Sequence of chain 5.E:
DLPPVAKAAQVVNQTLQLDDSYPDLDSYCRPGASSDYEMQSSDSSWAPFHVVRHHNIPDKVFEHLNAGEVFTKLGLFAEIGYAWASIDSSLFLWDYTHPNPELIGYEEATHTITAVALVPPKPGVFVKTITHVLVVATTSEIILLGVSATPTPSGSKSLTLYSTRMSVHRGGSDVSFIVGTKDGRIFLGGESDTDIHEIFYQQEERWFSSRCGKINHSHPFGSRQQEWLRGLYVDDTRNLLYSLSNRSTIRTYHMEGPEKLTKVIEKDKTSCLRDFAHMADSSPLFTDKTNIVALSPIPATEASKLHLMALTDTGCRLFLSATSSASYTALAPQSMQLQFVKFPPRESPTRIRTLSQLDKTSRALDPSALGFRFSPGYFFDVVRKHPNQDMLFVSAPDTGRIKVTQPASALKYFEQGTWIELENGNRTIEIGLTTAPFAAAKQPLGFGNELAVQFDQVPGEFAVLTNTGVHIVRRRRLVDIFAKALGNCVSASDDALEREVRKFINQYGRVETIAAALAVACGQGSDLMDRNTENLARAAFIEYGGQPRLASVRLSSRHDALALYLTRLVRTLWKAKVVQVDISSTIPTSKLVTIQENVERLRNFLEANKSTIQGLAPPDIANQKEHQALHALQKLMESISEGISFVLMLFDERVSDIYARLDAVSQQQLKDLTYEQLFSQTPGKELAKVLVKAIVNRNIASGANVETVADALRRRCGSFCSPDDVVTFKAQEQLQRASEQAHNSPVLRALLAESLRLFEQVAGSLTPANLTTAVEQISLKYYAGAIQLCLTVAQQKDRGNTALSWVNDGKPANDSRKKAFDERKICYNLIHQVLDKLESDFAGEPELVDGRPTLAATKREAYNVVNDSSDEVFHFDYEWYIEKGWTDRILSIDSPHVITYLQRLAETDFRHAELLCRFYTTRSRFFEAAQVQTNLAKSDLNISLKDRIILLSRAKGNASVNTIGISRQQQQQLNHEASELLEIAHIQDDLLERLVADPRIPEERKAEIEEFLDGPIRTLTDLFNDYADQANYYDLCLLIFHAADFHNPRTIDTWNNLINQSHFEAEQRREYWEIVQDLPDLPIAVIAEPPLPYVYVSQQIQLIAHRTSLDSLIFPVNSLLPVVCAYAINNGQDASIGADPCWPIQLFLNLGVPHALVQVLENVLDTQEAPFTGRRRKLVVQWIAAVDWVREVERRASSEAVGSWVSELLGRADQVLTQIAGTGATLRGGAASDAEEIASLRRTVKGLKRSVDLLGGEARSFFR

A small-molecule ligand and the protein it binds are described below.
Small molecule (SMILES): CC[C@H](C)[C@H](NC(=O)[C@@H](NC(=O)[C@H](CC(C)C)NC(=O)[C@@H](N)CCCCN)C(C)C)C(=O)N[C@@H](CC(N)=O)C(=O)N[C@@H](CCCCN)C(=O)N[C@@H](CC(=O)O)C(=O)N[C@@H](CCSC)C(=O)N[C@@H](CCCN=C(N)N)C(=O)N[C@H](C(=O)N[C@@H](CC(=O)O)C(=O)N[C@@H](CC(C)C)C(=O)N[C@@H](Cc1ccccc1)C(=O)N[C@@H](CO)C(=O)N1CCC[C@H]1C(=O)N1CCC[C@H]1C(=O)N[C@H](C=O)CC(N)=O)[C@@H](C)O

Sequence of chain 5.ZD:
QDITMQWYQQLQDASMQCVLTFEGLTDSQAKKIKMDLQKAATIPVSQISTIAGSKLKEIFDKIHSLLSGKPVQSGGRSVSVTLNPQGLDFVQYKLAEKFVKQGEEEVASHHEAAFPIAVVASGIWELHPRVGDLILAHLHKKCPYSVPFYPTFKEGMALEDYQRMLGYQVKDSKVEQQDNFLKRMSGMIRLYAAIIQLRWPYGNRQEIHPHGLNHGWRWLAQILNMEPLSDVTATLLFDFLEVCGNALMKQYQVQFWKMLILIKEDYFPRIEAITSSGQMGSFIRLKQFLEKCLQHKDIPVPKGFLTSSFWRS

Sequence of chain 5.HD:
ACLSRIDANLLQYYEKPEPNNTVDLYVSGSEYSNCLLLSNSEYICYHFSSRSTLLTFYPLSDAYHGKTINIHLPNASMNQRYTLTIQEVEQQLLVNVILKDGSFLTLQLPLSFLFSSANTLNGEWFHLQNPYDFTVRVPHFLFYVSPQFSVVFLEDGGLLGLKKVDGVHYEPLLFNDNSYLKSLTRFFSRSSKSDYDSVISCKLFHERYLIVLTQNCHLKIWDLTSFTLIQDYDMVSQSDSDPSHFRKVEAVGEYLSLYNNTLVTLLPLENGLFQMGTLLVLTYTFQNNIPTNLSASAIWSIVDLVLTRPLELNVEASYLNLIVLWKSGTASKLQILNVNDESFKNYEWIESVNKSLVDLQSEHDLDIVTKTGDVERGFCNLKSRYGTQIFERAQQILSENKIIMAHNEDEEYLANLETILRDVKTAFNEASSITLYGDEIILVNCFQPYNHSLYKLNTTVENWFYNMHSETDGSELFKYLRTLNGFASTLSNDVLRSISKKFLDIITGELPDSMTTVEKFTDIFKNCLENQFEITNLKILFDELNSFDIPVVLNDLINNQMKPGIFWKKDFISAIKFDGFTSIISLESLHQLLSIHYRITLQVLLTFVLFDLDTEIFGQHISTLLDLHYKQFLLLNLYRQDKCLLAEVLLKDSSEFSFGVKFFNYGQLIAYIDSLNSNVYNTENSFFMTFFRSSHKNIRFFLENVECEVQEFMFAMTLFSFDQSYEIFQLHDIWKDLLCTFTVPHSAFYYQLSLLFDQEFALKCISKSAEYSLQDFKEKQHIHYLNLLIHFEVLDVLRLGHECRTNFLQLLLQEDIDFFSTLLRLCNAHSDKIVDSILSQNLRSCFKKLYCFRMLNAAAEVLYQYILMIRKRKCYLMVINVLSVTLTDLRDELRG

Binding-site contacts:
Ligand atom CG contacts residue PHE286 of chain 5.ZD at 3.0 Å (hydrophobic).
Ligand atom CD contacts residue GLN1074 of chain 5.E at 2.8 Å.
Ligand atom CD1 contacts residue LEU1064 of chain 5.E at 3.4 Å (hydrophobic).
Ligand atom O contacts residue ALA276 of chain 5.ZD at 2.5 Å (h-bond).
Ligand atom C contacts residue THR1065 of chain 5.E at 2.9 Å.
Ligand atom CD1 contacts residue ARG1049 of chain 5.E at 3.0 Å.
Ligand atom CD1 contacts residue THR1065 of chain 5.E at 2.6 Å.
Ligand atom NH1 contacts residue ASP1073 of chain 5.E at 3.4 Å (salt-bridge).
Ligand atom O contacts residue ASN1069 of chain 5.E at 3.0 Å (h-bond).
Ligand atom CB contacts residue GLU275 of chain 5.ZD at 0.8 Å.
Ligand atom NH2 contacts residue ASP1073 of chain 5.E at 3.0 Å (salt-bridge).
Ligand atom N contacts residue ASN1069 of chain 5.E at 3.0 Å (h-bond).
Ligand atom NH1 contacts residue ASN1069 of chain 5.E at 2.6 Å (h-bond).
Ligand atom CE2 contacts residue GLN1074 of chain 5.E at 3.3 Å.
Ligand atom CA contacts residue THR1065 of chain 5.E at 3.4 Å.
Ligand atom C contacts residue ALA276 of chain 5.ZD at 3.2 Å (hydrophobic).
Ligand atom O contacts residue GLU275 of chain 5.ZD at 2.7 Å (salt-bridge).
Ligand atom O contacts residue THR1065 of chain 5.E at 2.7 Å.
Ligand atom N contacts residue THR1065 of chain 5.E at 2.3 Å (h-bond).
Ligand atom C contacts residue GLU275 of chain 5.ZD at 2.3 Å.
Ligand atom C contacts residue GLU275 of chain 5.ZD at 1.3 Å.
Ligand atom CA contacts residue THR1065 of chain 5.E at 2.7 Å.
Ligand atom CA contacts residue GLU275 of chain 5.ZD at 0.8 Å.
Ligand atom CB contacts residue ALA276 of chain 5.ZD at 2.8 Å (hydrophobic).
Ligand atom O contacts residue ALA276 of chain 5.ZD at 2.5 Å (h-bond).
Ligand atom NZ contacts residue ASP1073 of chain 5.E at 3.3 Å (salt-bridge).
Ligand atom CB contacts residue GLN1074 of chain 5.E at 3.3 Å.
Ligand atom CG contacts residue GLU275 of chain 5.ZD at 1.3 Å.
Ligand atom CD2 contacts residue GLN1074 of chain 5.E at 3.2 Å.
Ligand atom O contacts residue GLU275 of chain 5.ZD at 1.8 Å (salt-bridge).
Ligand atom CG2 contacts residue ASN1069 of chain 5.E at 3.3 Å.
Ligand atom CD contacts residue GLU275 of chain 5.ZD at 1.8 Å.
Ligand atom O contacts residue LYS290 of chain 5.ZD at 3.2 Å (salt-bridge).
Ligand atom CD contacts residue PHE286 of chain 5.ZD at 3.0 Å (hydrophobic).
Ligand atom N contacts residue GLU275 of chain 5.ZD at 1.3 Å (salt-bridge).
Ligand atom OD1 contacts residue LYS431 of chain 5.HD at 2.6 Å (salt-bridge).
Ligand atom O contacts residue THR278 of chain 5.ZD at 3.3 Å (h-bond).
Ligand atom O contacts residue ARG1049 of chain 5.E at 3.0 Å.
Ligand atom C contacts residue GLU275 of chain 5.ZD at 2.3 Å.
Ligand atom O contacts residue GLU275 of chain 5.ZD at 2.7 Å (salt-bridge).